Sequence of chain 2.A:
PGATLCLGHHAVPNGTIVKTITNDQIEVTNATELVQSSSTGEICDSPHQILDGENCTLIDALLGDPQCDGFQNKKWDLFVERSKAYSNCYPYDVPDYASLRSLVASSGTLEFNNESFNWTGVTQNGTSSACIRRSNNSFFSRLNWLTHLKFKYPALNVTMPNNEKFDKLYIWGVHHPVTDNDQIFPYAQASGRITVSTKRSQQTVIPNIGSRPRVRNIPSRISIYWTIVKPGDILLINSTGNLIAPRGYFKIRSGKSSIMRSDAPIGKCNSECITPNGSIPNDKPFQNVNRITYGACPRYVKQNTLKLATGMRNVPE

Binding-site contacts:
Ligand atom C5 contacts residue ASN30 of chain 2.A at 3.7 Å.
Ligand atom C6 contacts residue ILE56 of chain 2.B at 3.8 Å (hydrophobic).
Ligand atom C2 contacts residue ASN30 of chain 2.A at 2.5 Å.
Ligand atom N2 contacts residue ASN30 of chain 2.A at 2.9 Å (h-bond).
Ligand atom O6 contacts residue THR310 of chain 2.A at 3.9 Å.
Ligand atom O7 contacts residue THR32 of chain 2.A at 4.2 Å.
Ligand atom O4 contacts residue ILE56 of chain 2.B at 4.0 Å.
Ligand atom O6 contacts residue LEU52 of chain 2.B at 3.4 Å.
Ligand atom C1 contacts residue THR310 of chain 2.A at 3.6 Å.
Ligand atom C6 contacts residue ASP283 of chain 2.A at 4.4 Å.
Ligand atom C7 contacts residue ASN30 of chain 2.A at 3.5 Å.
Ligand atom C6 contacts residue LEU52 of chain 2.B at 3.9 Å (hydrophobic).
Ligand atom C7 contacts residue THR32 of chain 2.A at 4.2 Å.
Ligand atom O3 contacts residue ASP283 of chain 2.A at 4.1 Å.
Ligand atom O7 contacts residue ASN30 of chain 2.A at 3.7 Å.
Ligand atom O4 contacts residue ASP283 of chain 2.A at 4.1 Å.
Ligand atom C1 contacts residue ASN30 of chain 2.A at 1.4 Å.
Ligand atom C3 contacts residue ASN30 of chain 2.A at 3.8 Å.
Ligand atom C6 contacts residue THR310 of chain 2.A at 4.0 Å.
Ligand atom O5 contacts residue ASN30 of chain 2.A at 2.3 Å (h-bond).
Ligand atom C5 contacts residue THR310 of chain 2.A at 4.2 Å.
Ligand atom C8 contacts residue THR32 of chain 2.A at 3.3 Å.
Ligand atom C4 contacts residue ASP283 of chain 2.A at 3.9 Å.
Ligand atom O5 contacts residue THR310 of chain 2.A at 3.0 Å (h-bond).
Ligand atom C4 contacts residue ASN30 of chain 2.A at 4.3 Å.

This small molecule binds to this protein.
Small molecule (SMILES): CC(=O)N[C@H]1[C@H](O[C@H]2[C@H](O)[C@@H](NC(C)=O)CO[C@@H]2CO)O[C@H](CO)[C@@H](O[C@@H]2O[C@H](CO[C@H]3O[C@H](CO)[C@@H](O)[C@H](O)[C@@H]3O)[C@@H](O)[C@H](O[C@H]3O[C@H](CO)[C@@H](O)[C@H](O)[C@@H]3O)[C@@H]2O)[C@@H]1O

Sequence of chain 2.B:
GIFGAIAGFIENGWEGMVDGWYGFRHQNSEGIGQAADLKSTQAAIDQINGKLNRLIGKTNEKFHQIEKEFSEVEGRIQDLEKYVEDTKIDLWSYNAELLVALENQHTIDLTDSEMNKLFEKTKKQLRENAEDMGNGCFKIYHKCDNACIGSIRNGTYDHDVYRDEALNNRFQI